The small molecule below binds the protein below.
Small molecule (SMILES): Cc1cc(CCCOc2c(C)cc(-c3nnn(C)n3)cc2C)on1

Binding-site contacts:
Ligand atom CM2 contacts residue ILE122 of chain 5.A at 3.8 Å (hydrophobic).
Ligand atom N2 contacts residue MET214 of chain 5.A at 3.8 Å.
Ligand atom N2 contacts residue LEU100 of chain 5.A at 3.8 Å.
Ligand atom C1B contacts residue ILE98 of chain 5.A at 3.7 Å (hydrophobic).
Ligand atom C4 contacts residue LEU100 of chain 5.A at 3.9 Å (hydrophobic).
Ligand atom C2B contacts residue ILE122 of chain 5.A at 4.0 Å (hydrophobic).
Ligand atom CM3 contacts residue TYR190 of chain 5.A at 3.6 Å (hydrophobic).
Ligand atom O1B contacts residue ILE98 of chain 5.A at 3.2 Å.
Ligand atom C2A contacts residue LEU217 of chain 5.A at 4.0 Å (hydrophobic).
Ligand atom C3 contacts residue LEU100 of chain 5.A at 3.8 Å (hydrophobic).
Ligand atom O1 contacts residue LEU100 of chain 5.A at 3.7 Å.
Ligand atom CM4 contacts residue ALA166 of chain 5.A at 3.1 Å (hydrophobic).
Ligand atom C1C contacts residue MET214 of chain 5.A at 3.2 Å (hydrophobic).
Ligand atom CM4 contacts residue TYR142 of chain 5.A at 3.7 Å (hydrophobic).
Ligand atom N4A contacts residue TYR144 of chain 5.A at 3.7 Å.
Ligand atom C4 contacts residue TYR190 of chain 5.A at 3.7 Å (hydrophobic).
Ligand atom N5A contacts residue LEU217 of chain 5.A at 3.6 Å.
Ligand atom CM4 contacts residue VAL168 of chain 5.A at 3.9 Å (hydrophobic).
Ligand atom C6B contacts residue LEU181 of chain 5.A at 3.5 Å (hydrophobic).
Ligand atom N1A contacts residue MET124 of chain 5.A at 3.6 Å.
Ligand atom N3A contacts residue TYR144 of chain 5.A at 3.2 Å.
Ligand atom N1A contacts residue PHE179 of chain 5.A at 3.3 Å.
Ligand atom C2A contacts residue PHE179 of chain 5.A at 3.5 Å (hydrophobic).
Ligand atom C1B contacts residue LEU181 of chain 5.A at 4.0 Å (hydrophobic).
Ligand atom N3A contacts residue PHE179 of chain 5.A at 3.7 Å.
Ligand atom C4 contacts residue MET214 of chain 5.A at 3.7 Å (hydrophobic).
Ligand atom N1A contacts residue LEU217 of chain 5.A at 3.3 Å.
Ligand atom N5A contacts residue MET124 of chain 5.A at 3.9 Å.
Ligand atom O1 contacts residue MET214 of chain 5.A at 3.2 Å.
Ligand atom CM6 contacts residue TYR144 of chain 5.A at 3.7 Å (hydrophobic).
Ligand atom CM4 contacts residue TYR144 of chain 5.A at 3.8 Å (hydrophobic).
Ligand atom CM2 contacts residue ILE77 of chain 5.A at 3.8 Å (hydrophobic).
Ligand atom C6B contacts residue ILE98 of chain 5.A at 3.8 Å (hydrophobic).
Ligand atom CM6 contacts residue LEU184 of chain 5.A at 3.7 Å (hydrophobic).
Ligand atom C5B contacts residue TYR144 of chain 5.A at 3.8 Å (hydrophobic).
Ligand atom C5 contacts residue MET214 of chain 5.A at 3.4 Å (hydrophobic).
Ligand atom CM6 contacts residue LEU181 of chain 5.A at 3.8 Å (hydrophobic).
Ligand atom C5B contacts residue LEU181 of chain 5.A at 3.6 Å (hydrophobic).
Ligand atom N4A contacts residue PHE179 of chain 5.A at 3.5 Å.
Ligand atom N5A contacts residue PHE179 of chain 5.A at 3.3 Å.

Sequence of chain 5.A:
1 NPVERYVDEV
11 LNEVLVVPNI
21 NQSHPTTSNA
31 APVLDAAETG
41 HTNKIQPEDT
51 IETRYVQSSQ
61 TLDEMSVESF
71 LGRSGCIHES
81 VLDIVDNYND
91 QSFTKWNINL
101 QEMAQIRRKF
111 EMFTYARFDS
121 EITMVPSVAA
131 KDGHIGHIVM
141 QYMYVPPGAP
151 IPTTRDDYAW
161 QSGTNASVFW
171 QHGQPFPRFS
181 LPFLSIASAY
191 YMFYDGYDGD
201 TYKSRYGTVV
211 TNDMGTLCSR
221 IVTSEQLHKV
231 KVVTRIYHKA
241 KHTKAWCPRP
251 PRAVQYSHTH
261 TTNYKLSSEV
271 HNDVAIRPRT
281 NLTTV